Sequence of chain 2.G:
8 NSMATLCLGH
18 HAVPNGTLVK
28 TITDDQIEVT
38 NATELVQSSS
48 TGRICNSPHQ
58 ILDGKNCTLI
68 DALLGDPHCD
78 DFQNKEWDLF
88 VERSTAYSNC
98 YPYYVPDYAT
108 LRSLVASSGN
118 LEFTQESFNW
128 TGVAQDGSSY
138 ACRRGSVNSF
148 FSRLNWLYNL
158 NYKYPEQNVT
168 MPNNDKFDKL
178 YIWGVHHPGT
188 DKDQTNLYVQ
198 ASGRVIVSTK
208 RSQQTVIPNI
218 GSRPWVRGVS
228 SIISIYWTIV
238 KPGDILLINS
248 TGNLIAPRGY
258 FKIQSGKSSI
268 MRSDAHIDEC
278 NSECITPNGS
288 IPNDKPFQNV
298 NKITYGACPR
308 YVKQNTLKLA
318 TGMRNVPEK

The small molecule below binds the protein below.
Small molecule (SMILES): CC(=O)N[C@@H]1[C@@H](O)[C@H](O)[C@@H](CO)O[C@H]1O

Binding-site contacts:
Ligand atom C7 contacts residue ASN126 of chain 2.G at 4.3 Å.
Ligand atom C5 contacts residue ASN126 of chain 2.G at 3.6 Å.
Ligand atom C5 contacts residue THR128 of chain 2.G at 3.5 Å.
Ligand atom O5 contacts residue THR128 of chain 2.G at 3.2 Å.
Ligand atom C4 contacts residue ASN126 of chain 2.G at 4.3 Å.
Ligand atom C2 contacts residue ASN126 of chain 2.G at 2.6 Å.
Ligand atom C1 contacts residue ASN126 of chain 2.G at 1.6 Å.
Ligand atom C1 contacts residue THR128 of chain 2.G at 4.2 Å.
Ligand atom C3 contacts residue ASN126 of chain 2.G at 3.9 Å.
Ligand atom N2 contacts residue ASN126 of chain 2.G at 3.1 Å (h-bond).
Ligand atom C6 contacts residue THR128 of chain 2.G at 3.5 Å.
Ligand atom C6 contacts residue ASN126 of chain 2.G at 4.5 Å.
Ligand atom O5 contacts residue ASN126 of chain 2.G at 2.2 Å (h-bond).
Ligand atom O6 contacts residue THR128 of chain 2.G at 3.1 Å (h-bond).